Binding-site contacts:
Ligand atom N17 contacts residue VAL40 of chain 1.A at 3.7 Å.
Ligand atom C42 contacts residue PHE288 of chain 1.A at 3.7 Å (hydrophobic).
Ligand atom C13 contacts residue TRP382 of chain 1.A at 3.6 Å (hydrophobic).
Ligand atom C18 contacts residue PHE395 of chain 1.B at 3.6 Å (hydrophobic).
Ligand atom C08 contacts residue TRP382 of chain 1.A at 3.5 Å (hydrophobic).
Ligand atom C18 contacts residue TRP382 of chain 1.A at 3.8 Å (hydrophobic).
Ligand atom N41 contacts residue HEM1 of chain 1.C at 3.5 Å.
Ligand atom C34 contacts residue HEM1 of chain 1.C at 3.7 Å.
Ligand atom C03 contacts residue GLN182 of chain 1.A at 3.8 Å.
Ligand atom C14 contacts residue TRP382 of chain 1.A at 3.8 Å (hydrophobic).
Ligand atom N41 contacts residue GLU296 of chain 1.A at 2.7 Å (salt-bridge).
Ligand atom C35 contacts residue GLU296 of chain 1.A at 3.3 Å.
Ligand atom C35 contacts residue HEM1 of chain 1.C at 3.8 Å.
Ligand atom C34 contacts residue GLU296 of chain 1.A at 3.3 Å.
Ligand atom C15 contacts residue TRP382 of chain 1.A at 3.7 Å (hydrophobic).
Ligand atom C39 contacts residue PRO269 of chain 1.A at 4.0 Å (hydrophobic).
Ligand atom C38 contacts residue PRO269 of chain 1.A at 3.9 Å (hydrophobic).
Ligand atom C15 contacts residue PHE395 of chain 1.B at 4.0 Å (hydrophobic).
Ligand atom C05 contacts residue ARG300 of chain 1.A at 3.6 Å.
Ligand atom C08 contacts residue ARG300 of chain 1.A at 3.4 Å.
Ligand atom N41 contacts residue TRP291 of chain 1.A at 2.8 Å (h-bond).
Ligand atom C39 contacts residue GLU296 of chain 1.A at 3.4 Å.
Ligand atom C42 contacts residue HEM1 of chain 1.C at 3.5 Å.
Ligand atom N40 contacts residue HEM1 of chain 1.C at 3.7 Å.
Ligand atom C09 contacts residue TRP382 of chain 1.A at 3.7 Å (hydrophobic).
Ligand atom N41 contacts residue TYR292 of chain 1.A at 3.7 Å.
Ligand atom C18 contacts residue VAL381 of chain 1.A at 3.3 Å (hydrophobic).
Ligand atom C04 contacts residue ARG300 of chain 1.A at 3.6 Å.
Ligand atom C36 contacts residue VAL271 of chain 1.A at 3.7 Å (hydrophobic).
Ligand atom N02 contacts residue ARG185 of chain 1.A at 3.4 Å (salt-bridge).
Ligand atom N41 contacts residue PRO269 of chain 1.A at 3.7 Å.
Ligand atom C06 contacts residue ARG300 of chain 1.A at 3.5 Å.
Ligand atom C08 contacts residue HEM1 of chain 1.C at 3.8 Å.
Ligand atom N40 contacts residue GLU296 of chain 1.A at 2.4 Å (salt-bridge).
Ligand atom C38 contacts residue HEM1 of chain 1.C at 3.4 Å.
Ligand atom C37 contacts residue HEM1 of chain 1.C at 3.9 Å.
Ligand atom C39 contacts residue HEM1 of chain 1.C at 3.6 Å.
Ligand atom C01 contacts residue ARG300 of chain 1.A at 3.6 Å.
Ligand atom C16 contacts residue PHE395 of chain 1.B at 3.8 Å (hydrophobic).
Ligand atom C05 contacts residue HEM1 of chain 1.C at 3.7 Å.

Sequence of chain 1.B:
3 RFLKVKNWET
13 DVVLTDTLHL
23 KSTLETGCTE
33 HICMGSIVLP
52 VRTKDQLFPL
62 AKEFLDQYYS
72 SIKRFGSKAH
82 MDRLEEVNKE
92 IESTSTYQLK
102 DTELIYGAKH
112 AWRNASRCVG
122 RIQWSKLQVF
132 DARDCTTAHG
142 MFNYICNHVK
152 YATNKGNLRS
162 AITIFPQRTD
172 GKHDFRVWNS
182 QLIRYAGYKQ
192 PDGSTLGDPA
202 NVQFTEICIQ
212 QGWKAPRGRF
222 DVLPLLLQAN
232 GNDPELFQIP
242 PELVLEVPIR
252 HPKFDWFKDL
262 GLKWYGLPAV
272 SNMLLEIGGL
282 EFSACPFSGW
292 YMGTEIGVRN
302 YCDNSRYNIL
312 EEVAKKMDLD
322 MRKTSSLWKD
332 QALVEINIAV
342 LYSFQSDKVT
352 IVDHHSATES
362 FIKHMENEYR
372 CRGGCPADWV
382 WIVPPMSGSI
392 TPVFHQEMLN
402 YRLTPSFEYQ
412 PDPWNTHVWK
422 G

The protein below binds the small molecule below.
Small molecule (SMILES): Cc1cc(N)nc(CCc2cc(N)cc(CCc3cc(C)cc(N)n3)c2)c1

Sequence of chain 1.A:
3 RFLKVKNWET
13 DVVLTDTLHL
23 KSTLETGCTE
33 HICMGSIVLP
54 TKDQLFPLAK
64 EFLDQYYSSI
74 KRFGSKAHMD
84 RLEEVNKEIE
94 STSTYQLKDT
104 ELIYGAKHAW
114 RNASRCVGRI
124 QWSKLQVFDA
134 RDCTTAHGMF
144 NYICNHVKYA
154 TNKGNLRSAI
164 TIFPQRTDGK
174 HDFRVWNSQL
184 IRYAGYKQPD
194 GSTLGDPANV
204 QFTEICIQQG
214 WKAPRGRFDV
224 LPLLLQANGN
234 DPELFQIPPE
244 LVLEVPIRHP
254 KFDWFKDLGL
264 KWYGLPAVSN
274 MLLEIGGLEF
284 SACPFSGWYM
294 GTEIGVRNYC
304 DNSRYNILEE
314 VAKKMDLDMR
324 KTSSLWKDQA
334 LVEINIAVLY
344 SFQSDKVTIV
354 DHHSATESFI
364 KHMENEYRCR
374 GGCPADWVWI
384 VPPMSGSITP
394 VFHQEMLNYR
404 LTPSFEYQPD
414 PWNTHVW